Binding-site contacts:
Ligand atom N1 contacts residue PRO415 of chain 1.KA at 3.7 Å.
Ligand atom N6 contacts residue GLY421 of chain 1.KA at 4.0 Å.
Ligand atom C5 contacts residue PRO415 of chain 1.KA at 3.7 Å (hydrophobic).
Ligand atom N7 contacts residue PRO204 of chain 1.KA at 4.1 Å.
Ligand atom C2' contacts residue PRO415 of chain 1.KA at 3.8 Å (hydrophobic).
Ligand atom N9 contacts residue HIS414 of chain 1.KA at 4.1 Å.
Ligand atom C6 contacts residue SER416 of chain 1.KA at 4.0 Å.
Ligand atom N1 contacts residue VAL203 of chain 1.KA at 3.5 Å.
Ligand atom P contacts residue DC1 of chain 1.CE at 1.6 Å.
Ligand atom N7 contacts residue ASN393 of chain 1.KA at 4.0 Å.
Ligand atom N7 contacts residue HIS414 of chain 1.KA at 3.6 Å.
Ligand atom C6 contacts residue PRO204 of chain 1.KA at 3.9 Å (hydrophobic).
Ligand atom C2 contacts residue GLY423 of chain 1.KA at 3.4 Å.
Ligand atom O5' contacts residue DC1 of chain 1.CE at 2.5 Å (h-bond).
Ligand atom C6 contacts residue VAL203 of chain 1.KA at 4.1 Å (hydrophobic).
Ligand atom N1 contacts residue GLY423 of chain 1.KA at 3.0 Å (h-bond).
Ligand atom C2 contacts residue PRO415 of chain 1.KA at 3.8 Å (hydrophobic).
Ligand atom N6 contacts residue PHE422 of chain 1.KA at 4.0 Å.
Ligand atom C2 contacts residue VAL203 of chain 1.KA at 4.1 Å (hydrophobic).
Ligand atom OP1 contacts residue DC1 of chain 1.CE at 2.5 Å (h-bond).
Ligand atom C6 contacts residue PRO415 of chain 1.KA at 3.7 Å (hydrophobic).
Ligand atom N7 contacts residue SER416 of chain 1.KA at 3.3 Å.
Ligand atom C5 contacts residue PRO204 of chain 1.KA at 3.8 Å (hydrophobic).
Ligand atom O4' contacts residue DC1 of chain 1.CE at 3.9 Å.
Ligand atom N9 contacts residue PRO415 of chain 1.KA at 4.0 Å.
Ligand atom OP2 contacts residue DC1 of chain 1.CE at 2.5 Å (h-bond).
Ligand atom C8 contacts residue HIS414 of chain 1.KA at 3.0 Å.
Ligand atom C5' contacts residue DC1 of chain 1.CE at 3.1 Å.
Ligand atom C4 contacts residue PRO415 of chain 1.KA at 3.8 Å (hydrophobic).
Ligand atom C2' contacts residue HIS414 of chain 1.KA at 3.2 Å.
Ligand atom C4' contacts residue DC1 of chain 1.CE at 3.9 Å.
Ligand atom C6 contacts residue GLY423 of chain 1.KA at 3.9 Å.
Ligand atom C8 contacts residue SER416 of chain 1.KA at 4.1 Å.
Ligand atom C5 contacts residue SER416 of chain 1.KA at 3.8 Å.
Ligand atom C1' contacts residue PRO415 of chain 1.KA at 3.7 Å (hydrophobic).
Ligand atom N6 contacts residue GLY423 of chain 1.KA at 3.4 Å (h-bond).
Ligand atom C2 contacts residue PRO204 of chain 1.KA at 4.1 Å (hydrophobic).
Ligand atom C4 contacts residue PRO204 of chain 1.KA at 4.0 Å (hydrophobic).
Ligand atom N6 contacts residue SER416 of chain 1.KA at 3.4 Å (h-bond).
Ligand atom N3 contacts residue PRO415 of chain 1.KA at 3.9 Å.

Sequence of chain 1.KA:
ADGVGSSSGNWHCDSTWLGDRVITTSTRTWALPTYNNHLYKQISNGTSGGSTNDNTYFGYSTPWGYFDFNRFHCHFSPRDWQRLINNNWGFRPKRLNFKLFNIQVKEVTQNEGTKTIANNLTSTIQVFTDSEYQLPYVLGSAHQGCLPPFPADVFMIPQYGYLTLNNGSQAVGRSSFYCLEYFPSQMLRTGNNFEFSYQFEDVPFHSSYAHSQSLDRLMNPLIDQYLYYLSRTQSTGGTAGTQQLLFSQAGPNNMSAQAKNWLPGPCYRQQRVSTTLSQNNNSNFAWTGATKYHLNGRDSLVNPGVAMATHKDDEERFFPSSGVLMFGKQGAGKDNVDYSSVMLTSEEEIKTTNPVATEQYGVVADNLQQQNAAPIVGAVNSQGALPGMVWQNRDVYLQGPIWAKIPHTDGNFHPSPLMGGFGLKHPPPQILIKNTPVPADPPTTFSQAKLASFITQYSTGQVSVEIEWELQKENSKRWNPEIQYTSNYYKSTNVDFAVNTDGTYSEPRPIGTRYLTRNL

A small-molecule ligand and the protein it binds are described below.
Small molecule (SMILES): Nc1ncnc2c1ncn2[C@H]1C[C@H](O)[C@@H](COP(=O)(O)O)O1